Binding-site contacts:
Ligand atom O5 contacts residue ASP796 of chain 1.B at 3.7 Å.
Ligand atom C4 contacts residue ASN709 of chain 1.A at 4.3 Å.
Ligand atom O5 contacts residue ASN709 of chain 1.A at 2.4 Å (h-bond).
Ligand atom C8 contacts residue ASN709 of chain 1.A at 4.5 Å.
Ligand atom C1 contacts residue ASN709 of chain 1.A at 1.4 Å.
Ligand atom C3 contacts residue ASN709 of chain 1.A at 3.8 Å.
Ligand atom N2 contacts residue ASN709 of chain 1.A at 2.8 Å (h-bond).
Ligand atom O7 contacts residue ASN709 of chain 1.A at 3.8 Å.
Ligand atom C6 contacts residue ASP796 of chain 1.B at 4.3 Å.
Ligand atom C7 contacts residue ASN709 of chain 1.A at 3.5 Å.
Ligand atom C2 contacts residue ASN709 of chain 1.A at 2.4 Å.
Ligand atom C5 contacts residue ASN709 of chain 1.A at 3.7 Å.

Sequence of chain 1.B:
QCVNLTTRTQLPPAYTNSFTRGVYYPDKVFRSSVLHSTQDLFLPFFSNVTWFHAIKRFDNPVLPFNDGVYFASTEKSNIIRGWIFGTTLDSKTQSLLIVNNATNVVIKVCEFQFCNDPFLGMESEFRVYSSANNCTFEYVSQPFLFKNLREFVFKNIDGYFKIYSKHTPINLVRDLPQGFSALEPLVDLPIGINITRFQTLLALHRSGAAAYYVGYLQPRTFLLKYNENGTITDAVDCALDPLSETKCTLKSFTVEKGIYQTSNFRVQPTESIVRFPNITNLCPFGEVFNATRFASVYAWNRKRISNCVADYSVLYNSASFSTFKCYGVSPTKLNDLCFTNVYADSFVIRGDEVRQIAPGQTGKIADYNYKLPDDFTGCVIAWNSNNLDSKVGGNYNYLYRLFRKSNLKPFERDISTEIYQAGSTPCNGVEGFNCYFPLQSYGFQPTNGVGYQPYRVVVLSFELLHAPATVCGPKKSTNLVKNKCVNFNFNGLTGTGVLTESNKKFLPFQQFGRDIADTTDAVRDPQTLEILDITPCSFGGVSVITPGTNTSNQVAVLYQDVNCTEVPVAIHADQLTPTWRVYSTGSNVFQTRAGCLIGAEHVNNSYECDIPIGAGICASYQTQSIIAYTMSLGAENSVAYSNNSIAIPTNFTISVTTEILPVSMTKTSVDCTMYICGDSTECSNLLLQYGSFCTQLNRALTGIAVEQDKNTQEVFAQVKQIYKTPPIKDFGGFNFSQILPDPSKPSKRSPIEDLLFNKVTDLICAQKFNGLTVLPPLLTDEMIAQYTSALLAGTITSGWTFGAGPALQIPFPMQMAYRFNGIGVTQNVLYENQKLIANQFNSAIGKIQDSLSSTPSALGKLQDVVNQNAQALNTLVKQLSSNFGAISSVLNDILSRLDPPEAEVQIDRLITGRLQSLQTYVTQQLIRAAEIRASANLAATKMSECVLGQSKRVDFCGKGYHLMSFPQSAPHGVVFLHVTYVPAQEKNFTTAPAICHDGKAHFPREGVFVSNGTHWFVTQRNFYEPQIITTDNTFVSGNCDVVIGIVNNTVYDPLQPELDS

Sequence of chain 1.A:
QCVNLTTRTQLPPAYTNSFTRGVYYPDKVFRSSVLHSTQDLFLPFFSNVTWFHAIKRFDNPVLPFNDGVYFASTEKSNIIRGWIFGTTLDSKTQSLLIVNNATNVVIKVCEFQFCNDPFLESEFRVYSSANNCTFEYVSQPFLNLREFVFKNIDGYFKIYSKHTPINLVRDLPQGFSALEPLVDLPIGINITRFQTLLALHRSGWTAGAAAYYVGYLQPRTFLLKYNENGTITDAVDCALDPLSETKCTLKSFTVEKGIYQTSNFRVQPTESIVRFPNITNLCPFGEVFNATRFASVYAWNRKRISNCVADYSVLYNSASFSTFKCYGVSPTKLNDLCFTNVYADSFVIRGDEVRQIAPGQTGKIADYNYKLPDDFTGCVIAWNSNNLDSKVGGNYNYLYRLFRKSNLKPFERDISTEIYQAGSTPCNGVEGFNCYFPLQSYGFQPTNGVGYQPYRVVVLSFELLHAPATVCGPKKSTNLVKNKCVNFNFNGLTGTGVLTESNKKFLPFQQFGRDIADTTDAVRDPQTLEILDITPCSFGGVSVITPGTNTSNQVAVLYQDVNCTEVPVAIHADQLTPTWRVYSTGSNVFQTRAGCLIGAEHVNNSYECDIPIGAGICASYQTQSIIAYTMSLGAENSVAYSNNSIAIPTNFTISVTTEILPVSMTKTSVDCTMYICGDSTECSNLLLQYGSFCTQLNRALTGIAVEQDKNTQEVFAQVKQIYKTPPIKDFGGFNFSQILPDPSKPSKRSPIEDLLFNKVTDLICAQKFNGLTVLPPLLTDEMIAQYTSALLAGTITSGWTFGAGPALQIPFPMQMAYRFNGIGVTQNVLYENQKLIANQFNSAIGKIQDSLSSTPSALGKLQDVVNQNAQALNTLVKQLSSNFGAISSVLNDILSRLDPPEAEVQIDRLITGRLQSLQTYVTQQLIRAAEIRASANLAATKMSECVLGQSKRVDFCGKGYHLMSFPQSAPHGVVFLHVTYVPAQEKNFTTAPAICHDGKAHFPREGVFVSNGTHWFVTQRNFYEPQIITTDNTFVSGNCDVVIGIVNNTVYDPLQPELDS

The protein below binds the small molecule below.
Small molecule (SMILES): CC(=O)N[C@@H]1[C@@H](O)[C@H](O)[C@@H](CO)O[C@H]1O